Binding-site contacts:
Ligand atom C23 contacts residue ASP187 of chain 2.A at 3.6 Å.
Ligand atom C11 contacts residue HIS41 of chain 2.A at 3.9 Å.
Ligand atom O21 contacts residue GLU166 of chain 2.A at 3.4 Å.
Ligand atom CL24 contacts residue HIS41 of chain 2.A at 3.9 Å.
Ligand atom O3 contacts residue LEU141 of chain 2.A at 3.9 Å.
Ligand atom C14 contacts residue GLN189 of chain 2.A at 3.9 Å.
Ligand atom N19 contacts residue PHE140 of chain 2.A at 3.6 Å.
Ligand atom O3 contacts residue CYS145 of chain 2.A at 3.7 Å.
Ligand atom C22 contacts residue LEU141 of chain 2.A at 3.9 Å (hydrophobic).
Ligand atom C17 contacts residue GLU166 of chain 2.A at 3.8 Å.
Ligand atom C12 contacts residue GLN189 of chain 2.A at 3.6 Å.
Ligand atom CL25 contacts residue ASP187 of chain 2.A at 3.5 Å.
Ligand atom C1 contacts residue LEU141 of chain 2.A at 3.8 Å (hydrophobic).
Ligand atom CL24 contacts residue MET49 of chain 2.A at 3.7 Å.
Ligand atom C12 contacts residue HIS41 of chain 2.A at 3.7 Å.
Ligand atom C23 contacts residue TYR54 of chain 2.A at 3.6 Å (hydrophobic).
Ligand atom CL24 contacts residue CYS44 of chain 2.A at 3.5 Å.
Ligand atom CL25 contacts residue ARG188 of chain 2.A at 3.5 Å.
Ligand atom C13 contacts residue HIS41 of chain 2.A at 3.7 Å.
Ligand atom N16 contacts residue LEU141 of chain 2.A at 3.8 Å.
Ligand atom C20 contacts residue HIS163 of chain 2.A at 3.6 Å.
Ligand atom N19 contacts residue GLU166 of chain 2.A at 3.0 Å (salt-bridge).
Ligand atom C17 contacts residue ASN142 of chain 2.A at 3.9 Å.
Ligand atom C22 contacts residue HIS163 of chain 2.A at 3.8 Å.
Ligand atom O3 contacts residue SER144 of chain 2.A at 3.8 Å.
Ligand atom O3 contacts residue GLY143 of chain 2.A at 2.9 Å (h-bond).
Ligand atom O3 contacts residue ASN142 of chain 2.A at 3.5 Å.
Ligand atom C2 contacts residue CYS145 of chain 2.A at 3.7 Å (hydrophobic).
Ligand atom C11 contacts residue GLN189 of chain 2.A at 3.6 Å.
Ligand atom C13 contacts residue GLN189 of chain 2.A at 3.7 Å.
Ligand atom CL25 contacts residue MET165 of chain 2.A at 3.9 Å.
Ligand atom N16 contacts residue ASN142 of chain 2.A at 3.6 Å.
Ligand atom O21 contacts residue PHE140 of chain 2.A at 3.3 Å.
Ligand atom O18 contacts residue GLU166 of chain 2.A at 3.8 Å.
Ligand atom O21 contacts residue HIS163 of chain 2.A at 2.7 Å (h-bond).
Ligand atom C17 contacts residue LEU141 of chain 2.A at 3.8 Å (hydrophobic).
Ligand atom C20 contacts residue GLU166 of chain 2.A at 3.7 Å.
Ligand atom C22 contacts residue SER144 of chain 2.A at 3.7 Å.
Ligand atom C23 contacts residue HIS41 of chain 2.A at 3.6 Å.
Ligand atom O21 contacts residue HIS172 of chain 2.A at 3.2 Å.

This small molecule binds to this protein.
Small molecule (SMILES): Cc1c(Cl)cc(N2CCN(C(=O)c3cc(=O)[nH]c(=O)[nH]3)CC2)cc1Cl

Sequence of chain 2.A:
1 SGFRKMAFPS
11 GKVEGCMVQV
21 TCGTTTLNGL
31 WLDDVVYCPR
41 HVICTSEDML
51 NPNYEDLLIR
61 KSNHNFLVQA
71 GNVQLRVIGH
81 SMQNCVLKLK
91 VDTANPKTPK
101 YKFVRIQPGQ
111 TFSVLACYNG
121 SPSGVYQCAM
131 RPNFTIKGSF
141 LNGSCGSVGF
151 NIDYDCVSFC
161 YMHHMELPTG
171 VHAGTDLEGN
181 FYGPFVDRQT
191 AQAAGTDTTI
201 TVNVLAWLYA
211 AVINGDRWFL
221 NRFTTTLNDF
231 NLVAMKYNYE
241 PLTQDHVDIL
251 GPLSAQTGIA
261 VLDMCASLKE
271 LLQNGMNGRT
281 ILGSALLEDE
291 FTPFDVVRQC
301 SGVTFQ